This small molecule binds to this protein.
Small molecule (SMILES): Nc1ccn([C@H]2C[C@H](O)[C@@H](COP(=O)(O)O)O2)c(=O)n1

Binding-site contacts:
Ligand atom C4' contacts residue TRP201 of chain 50.A at 4.3 Å (hydrophobic).
Ligand atom N4 contacts residue ASP199 of chain 50.A at 4.0 Å.
Ligand atom C5' contacts residue TRP201 of chain 50.A at 3.5 Å (hydrophobic).
Ligand atom O3' contacts residue LYS682 of chain 50.A at 3.1 Å (salt-bridge).
Ligand atom C6 contacts residue TRP201 of chain 50.A at 3.5 Å (hydrophobic).
Ligand atom N3 contacts residue TRP201 of chain 50.A at 3.6 Å.
Ligand atom N4 contacts residue GLY198 of chain 50.A at 3.8 Å.
Ligand atom OP1 contacts residue PRO423 of chain 50.A at 3.6 Å.
Ligand atom C3' contacts residue TRP201 of chain 50.A at 4.1 Å (hydrophobic).
Ligand atom C3' contacts residue LYS682 of chain 50.A at 3.8 Å.
Ligand atom C4 contacts residue TRP201 of chain 50.A at 3.3 Å (hydrophobic).
Ligand atom O2 contacts residue LYS682 of chain 50.A at 4.2 Å.
Ligand atom C2' contacts residue LYS682 of chain 50.A at 3.6 Å.
Ligand atom O5' contacts residue TRP201 of chain 50.A at 3.6 Å.
Ligand atom C1' contacts residue LYS682 of chain 50.A at 4.5 Å.
Ligand atom N1 contacts residue TRP201 of chain 50.A at 4.0 Å.
Ligand atom O2 contacts residue TRP201 of chain 50.A at 4.3 Å.
Ligand atom C1' contacts residue TRP201 of chain 50.A at 4.5 Å (hydrophobic).
Ligand atom O2 contacts residue LEU197 of chain 50.A at 4.0 Å.
Ligand atom O4' contacts residue TRP201 of chain 50.A at 4.5 Å.
Ligand atom C5 contacts residue TRP201 of chain 50.A at 3.4 Å (hydrophobic).
Ligand atom C2 contacts residue TRP201 of chain 50.A at 3.9 Å (hydrophobic).
Ligand atom C2' contacts residue TRP201 of chain 50.A at 3.6 Å (hydrophobic).
Ligand atom N4 contacts residue TRP201 of chain 50.A at 3.8 Å.

Sequence of chain 50.A:
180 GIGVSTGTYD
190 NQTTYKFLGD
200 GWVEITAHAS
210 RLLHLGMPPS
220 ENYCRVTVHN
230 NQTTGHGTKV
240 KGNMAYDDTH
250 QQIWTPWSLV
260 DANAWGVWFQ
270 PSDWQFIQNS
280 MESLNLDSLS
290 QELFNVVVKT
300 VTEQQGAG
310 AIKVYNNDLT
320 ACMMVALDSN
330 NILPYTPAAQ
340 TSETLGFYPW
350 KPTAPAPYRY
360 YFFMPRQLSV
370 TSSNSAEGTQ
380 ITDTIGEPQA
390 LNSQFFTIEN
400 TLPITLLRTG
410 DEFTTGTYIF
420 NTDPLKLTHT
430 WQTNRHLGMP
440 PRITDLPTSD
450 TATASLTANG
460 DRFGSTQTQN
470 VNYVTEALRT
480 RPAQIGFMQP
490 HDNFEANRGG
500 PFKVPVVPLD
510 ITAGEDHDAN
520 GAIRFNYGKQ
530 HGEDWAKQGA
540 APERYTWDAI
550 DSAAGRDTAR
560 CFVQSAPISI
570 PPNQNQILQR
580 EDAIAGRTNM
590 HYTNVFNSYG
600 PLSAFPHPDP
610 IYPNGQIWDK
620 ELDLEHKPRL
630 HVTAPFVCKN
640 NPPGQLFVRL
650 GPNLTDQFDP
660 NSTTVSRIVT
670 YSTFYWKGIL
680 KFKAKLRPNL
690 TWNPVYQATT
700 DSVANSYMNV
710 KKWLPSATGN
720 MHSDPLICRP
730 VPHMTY